Binding-site contacts:
Ligand atom NE contacts residue LEU292 of chain 2.A at 2.8 Å (h-bond).
Ligand atom O2P contacts residue THR75 of chain 2.A at 2.9 Å (h-bond).
Ligand atom N contacts residue THR185 of chain 2.A at 3.7 Å.
Ligand atom O1P contacts residue ARG76 of chain 2.A at 3.5 Å (salt-bridge).
Ligand atom CA contacts residue ASP249 of chain 2.A at 3.5 Å.
Ligand atom CA contacts residue GLN186 of chain 2.A at 3.6 Å.
Ligand atom C1P contacts residue ARG76 of chain 2.A at 3.4 Å.
Ligand atom CB contacts residue VAL187 of chain 2.A at 3.7 Å (hydrophobic).
Ligand atom O contacts residue MET147 of chain 2.A at 3.9 Å.
Ligand atom CD contacts residue LEU292 of chain 2.A at 3.8 Å (hydrophobic).
Ligand atom C1 contacts residue ARG319 of chain 2.A at 3.8 Å.
Ligand atom C1P contacts residue ARG319 of chain 2.A at 3.9 Å.
Ligand atom N contacts residue ASP249 of chain 2.A at 2.7 Å (salt-bridge).
Ligand atom CD contacts residue MET147 of chain 2.A at 3.7 Å (hydrophobic).
Ligand atom CB contacts residue MET147 of chain 2.A at 3.7 Å (hydrophobic).
Ligand atom CB contacts residue ASP249 of chain 2.A at 3.7 Å.
Ligand atom C1 contacts residue ARG125 of chain 2.A at 3.7 Å.
Ligand atom O1 contacts residue ARG125 of chain 2.A at 2.8 Å (salt-bridge).
Ligand atom N contacts residue GLN186 of chain 2.A at 2.8 Å (h-bond).
Ligand atom C1 contacts residue LEU292 of chain 2.A at 3.6 Å (hydrophobic).
Ligand atom P contacts residue ARG76 of chain 2.A at 3.8 Å.
Ligand atom C1 contacts residue HIS152 of chain 2.A at 3.8 Å.
Ligand atom O1 contacts residue ARG319 of chain 2.A at 3.3 Å (salt-bridge).
Ligand atom CB contacts residue GLN186 of chain 2.A at 3.5 Å.
Ligand atom O1 contacts residue HIS152 of chain 2.A at 2.8 Å (h-bond).
Ligand atom O3P contacts residue ARG125 of chain 2.A at 2.8 Å (salt-bridge).
Ligand atom O1 contacts residue THR77 of chain 2.A at 3.3 Å (h-bond).
Ligand atom O1P contacts residue THR77 of chain 2.A at 2.7 Å (h-bond).
Ligand atom P contacts residue THR75 of chain 2.A at 3.8 Å.
Ligand atom P contacts residue ARG125 of chain 2.A at 3.7 Å.
Ligand atom P contacts residue SER74 of chain 2.A at 3.8 Å.
Ligand atom CD contacts residue HIS152 of chain 2.A at 3.8 Å.
Ligand atom O contacts residue GLN186 of chain 2.A at 3.0 Å (h-bond).
Ligand atom O2P contacts residue ARG76 of chain 2.A at 2.8 Å (salt-bridge).
Ligand atom O1P contacts residue SER74 of chain 2.A at 2.6 Å (h-bond).
Ligand atom O1P contacts residue THR75 of chain 2.A at 3.8 Å.
Ligand atom C1P contacts residue LEU292 of chain 2.A at 3.4 Å (hydrophobic).
Ligand atom O3P contacts residue SER74 of chain 2.A at 3.9 Å.
Ligand atom CD contacts residue CYS291 of chain 2.A at 3.8 Å (hydrophobic).
Ligand atom O1P contacts residue ARG125 of chain 2.A at 3.4 Å (salt-bridge).

Sequence of chain 2.A:
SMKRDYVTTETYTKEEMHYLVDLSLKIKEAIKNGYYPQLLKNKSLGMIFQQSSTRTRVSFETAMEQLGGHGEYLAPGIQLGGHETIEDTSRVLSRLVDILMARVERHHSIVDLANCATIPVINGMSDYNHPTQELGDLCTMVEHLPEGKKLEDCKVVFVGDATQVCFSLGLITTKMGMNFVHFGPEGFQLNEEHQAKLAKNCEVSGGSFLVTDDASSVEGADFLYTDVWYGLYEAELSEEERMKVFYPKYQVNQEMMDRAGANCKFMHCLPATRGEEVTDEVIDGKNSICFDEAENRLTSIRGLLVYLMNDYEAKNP

A small-molecule ligand and the protein it binds are described below.
Small molecule (SMILES): N[C@@H](CCCNC(=O)CP(=O)(O)O)C(=O)O